A protein and the small-molecule ligand that binds it are described below.
Small molecule (SMILES): CC(=O)N[C@H]1[C@H](O[C@H]2[C@H](O)[C@@H](NC(C)=O)CO[C@@H]2CO)O[C@H](CO)[C@@H](O[C@@H]2O[C@H](CO)[C@@H](O)[C@H](O)[C@@H]2O)[C@@H]1O

Sequence of chain 3.C:
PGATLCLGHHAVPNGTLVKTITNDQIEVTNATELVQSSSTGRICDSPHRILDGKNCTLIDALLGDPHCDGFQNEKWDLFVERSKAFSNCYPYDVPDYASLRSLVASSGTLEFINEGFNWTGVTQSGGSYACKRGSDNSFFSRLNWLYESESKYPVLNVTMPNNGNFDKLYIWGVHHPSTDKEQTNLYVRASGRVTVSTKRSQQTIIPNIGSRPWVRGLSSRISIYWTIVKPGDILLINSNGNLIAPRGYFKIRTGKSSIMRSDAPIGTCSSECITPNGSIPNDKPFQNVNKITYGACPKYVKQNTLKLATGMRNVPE

Binding-site contacts:
Ligand atom C2 contacts residue FUC2 of chain 3.P at 3.8 Å.
Ligand atom O4 contacts residue FUC2 of chain 3.P at 3.9 Å.
Ligand atom C8 contacts residue NAG3 of chain 3.P at 4.4 Å.
Ligand atom C1 contacts residue FUC2 of chain 3.P at 3.9 Å.
Ligand atom N2 contacts residue FUC2 of chain 3.P at 2.8 Å (h-bond).
Ligand atom C2 contacts residue ASN32 of chain 3.C at 2.5 Å.
Ligand atom C6 contacts residue THR312 of chain 3.C at 4.0 Å.
Ligand atom C8 contacts residue THR34 of chain 3.C at 3.5 Å.
Ligand atom O5 contacts residue ASN32 of chain 3.C at 2.3 Å (h-bond).
Ligand atom O3 contacts residue FUC2 of chain 3.P at 3.5 Å.
Ligand atom N2 contacts residue ASN32 of chain 3.C at 2.9 Å (h-bond).
Ligand atom C8 contacts residue FUC2 of chain 3.P at 3.2 Å.
Ligand atom C3 contacts residue ASN32 of chain 3.C at 3.8 Å.
Ligand atom C8 contacts residue NAG1 of chain 3.P at 4.4 Å.
Ligand atom C5 contacts residue THR312 of chain 3.C at 4.2 Å.
Ligand atom C4 contacts residue FUC2 of chain 3.P at 3.9 Å.
Ligand atom O6 contacts residue THR312 of chain 3.C at 3.8 Å.
Ligand atom C6 contacts residue THR34 of chain 3.C at 4.4 Å.
Ligand atom C7 contacts residue FUC2 of chain 3.P at 3.5 Å.
Ligand atom O6 contacts residue LEU52 of chain 3.D at 3.5 Å.
Ligand atom C5 contacts residue FUC2 of chain 3.P at 4.1 Å.
Ligand atom C6 contacts residue LEU52 of chain 3.D at 3.8 Å (hydrophobic).
Ligand atom C1 contacts residue THR312 of chain 3.C at 3.6 Å.
Ligand atom C5 contacts residue ASN32 of chain 3.C at 3.6 Å.
Ligand atom C4 contacts residue ASN32 of chain 3.C at 4.2 Å.
Ligand atom O5 contacts residue THR312 of chain 3.C at 3.1 Å (h-bond).
Ligand atom C1 contacts residue ASN32 of chain 3.C at 1.4 Å.
Ligand atom O7 contacts residue ASN32 of chain 3.C at 3.7 Å.
Ligand atom C7 contacts residue THR34 of chain 3.C at 4.4 Å.
Ligand atom C3 contacts residue FUC2 of chain 3.P at 3.2 Å.
Ligand atom C7 contacts residue ASN32 of chain 3.C at 3.5 Å.

Sequence of chain 3.D:
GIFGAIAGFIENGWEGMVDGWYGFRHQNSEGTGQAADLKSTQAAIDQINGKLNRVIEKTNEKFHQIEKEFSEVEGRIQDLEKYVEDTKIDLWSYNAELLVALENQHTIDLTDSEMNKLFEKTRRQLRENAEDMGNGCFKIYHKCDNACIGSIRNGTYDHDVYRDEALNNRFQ